Binding-site contacts:
Ligand atom C8 contacts residue TRP66 of chain 1.A at 4.2 Å (hydrophobic).
Ligand atom C9 contacts residue THR64 of chain 1.A at 3.4 Å.
Ligand atom N10 contacts residue LEU63 of chain 1.A at 4.0 Å.
Ligand atom C15 contacts residue TRP79 of chain 1.A at 3.7 Å (hydrophobic).
Ligand atom C11 contacts residue LEU63 of chain 1.A at 4.4 Å (hydrophobic).
Ligand atom C11 contacts residue GLY62 of chain 1.A at 3.9 Å.
Ligand atom C3 contacts residue TRP79 of chain 1.A at 3.5 Å (hydrophobic).
Ligand atom N7 contacts residue ASP65 of chain 1.A at 3.0 Å (salt-bridge).
Ligand atom C5 contacts residue THR64 of chain 1.A at 3.4 Å.
Ligand atom N7 contacts residue TRP66 of chain 1.A at 3.7 Å.
Ligand atom C2 contacts residue THR64 of chain 1.A at 4.0 Å.
Ligand atom O1 contacts residue THR64 of chain 1.A at 2.9 Å (h-bond).
Ligand atom C12 contacts residue TYR80 of chain 1.A at 3.9 Å (hydrophobic).
Ligand atom C9 contacts residue TRP79 of chain 1.A at 4.4 Å (hydrophobic).
Ligand atom C6 contacts residue LYS67 of chain 1.A at 4.3 Å.
Ligand atom C12 contacts residue GLY62 of chain 1.A at 3.2 Å.
Ligand atom N10 contacts residue GLY62 of chain 1.A at 4.3 Å.
Ligand atom N4 contacts residue THR64 of chain 1.A at 3.9 Å.
Ligand atom C3 contacts residue LEU63 of chain 1.A at 4.1 Å (hydrophobic).
Ligand atom C8 contacts residue ASP65 of chain 1.A at 4.4 Å.
Ligand atom C2 contacts residue LEU63 of chain 1.A at 4.0 Å (hydrophobic).
Ligand atom N4 contacts residue TRP79 of chain 1.A at 3.8 Å.
Ligand atom C9 contacts residue LEU63 of chain 1.A at 3.7 Å (hydrophobic).
Ligand atom N4 contacts residue GLN75 of chain 1.A at 4.0 Å.
Ligand atom C11 contacts residue THR64 of chain 1.A at 4.3 Å.
Ligand atom C13 contacts residue GLY62 of chain 1.A at 4.3 Å.
Ligand atom O1 contacts residue LEU63 of chain 1.A at 4.1 Å.
Ligand atom C14 contacts residue TRP79 of chain 1.A at 3.4 Å (hydrophobic).
Ligand atom C8 contacts residue THR64 of chain 1.A at 3.7 Å.
Ligand atom C6 contacts residue THR64 of chain 1.A at 3.7 Å.
Ligand atom C6 contacts residue ASP65 of chain 1.A at 3.3 Å.
Ligand atom N7 contacts residue GLU70 of chain 1.A at 2.8 Å (salt-bridge).
Ligand atom C5 contacts residue ASP65 of chain 1.A at 4.1 Å.
Ligand atom C8 contacts residue GLU70 of chain 1.A at 3.4 Å.
Ligand atom C6 contacts residue GLU70 of chain 1.A at 3.4 Å.
Ligand atom C13 contacts residue TYR80 of chain 1.A at 4.1 Å (hydrophobic).
Ligand atom C9 contacts residue GLN75 of chain 1.A at 3.9 Å.
Ligand atom C14 contacts residue TYR80 of chain 1.A at 4.4 Å (hydrophobic).
Ligand atom N7 contacts residue THR64 of chain 1.A at 3.2 Å (h-bond).
Ligand atom C8 contacts residue GLN75 of chain 1.A at 3.6 Å.

The protein below binds the small molecule below.
Small molecule (SMILES): O=C(CN1CC[NH2+]CC1)N1CCCCC1

Sequence of chain 1.A:
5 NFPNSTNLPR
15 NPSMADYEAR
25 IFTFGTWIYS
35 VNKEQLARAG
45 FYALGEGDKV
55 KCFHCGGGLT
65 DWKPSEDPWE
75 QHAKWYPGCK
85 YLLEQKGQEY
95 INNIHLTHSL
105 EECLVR